Sequence of chain 1.A:
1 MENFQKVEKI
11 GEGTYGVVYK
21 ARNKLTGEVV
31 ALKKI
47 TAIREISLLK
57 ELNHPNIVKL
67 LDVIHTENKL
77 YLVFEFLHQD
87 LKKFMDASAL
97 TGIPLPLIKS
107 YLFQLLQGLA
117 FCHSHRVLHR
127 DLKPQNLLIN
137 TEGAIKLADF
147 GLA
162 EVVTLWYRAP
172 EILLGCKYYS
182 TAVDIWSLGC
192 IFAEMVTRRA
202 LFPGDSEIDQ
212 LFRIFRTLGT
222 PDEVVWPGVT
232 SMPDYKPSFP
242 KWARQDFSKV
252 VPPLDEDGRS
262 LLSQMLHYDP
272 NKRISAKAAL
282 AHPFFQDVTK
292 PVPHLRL

A protein and the small-molecule ligand that binds it are described below.
Small molecule (SMILES): CC(C)c1c[nH]/c(=N/C(=O)Cc2cccnc2)s1

Binding-site contacts:
Ligand atom N4 contacts residue PHE82 of chain 1.A at 3.6 Å.
Ligand atom N4 contacts residue ALA31 of chain 1.A at 4.0 Å.
Ligand atom N9 contacts residue LEU134 of chain 1.A at 3.9 Å.
Ligand atom C10 contacts residue LEU134 of chain 1.A at 4.1 Å (hydrophobic).
Ligand atom C13 contacts residue HIS84 of chain 1.A at 3.8 Å.
Ligand atom C8 contacts residue ALA144 of chain 1.A at 3.8 Å (hydrophobic).
Ligand atom C1 contacts residue ALA31 of chain 1.A at 3.5 Å (hydrophobic).
Ligand atom C5 contacts residue LEU134 of chain 1.A at 3.5 Å (hydrophobic).
Ligand atom C6 contacts residue PHE80 of chain 1.A at 3.8 Å (hydrophobic).
Ligand atom N9 contacts residue LEU83 of chain 1.A at 2.7 Å (h-bond).
Ligand atom C12 contacts residue GLN85 of chain 1.A at 3.9 Å.
Ligand atom C14 contacts residue ILE10 of chain 1.A at 3.7 Å (hydrophobic).
Ligand atom N4 contacts residue LEU134 of chain 1.A at 3.2 Å.
Ligand atom C6 contacts residue ALA31 of chain 1.A at 3.8 Å (hydrophobic).
Ligand atom C7 contacts residue PHE80 of chain 1.A at 3.8 Å (hydrophobic).
Ligand atom C5 contacts residue PHE82 of chain 1.A at 4.0 Å (hydrophobic).
Ligand atom C7 contacts residue ALA31 of chain 1.A at 4.0 Å (hydrophobic).
Ligand atom O11 contacts residue ILE10 of chain 1.A at 3.2 Å.
Ligand atom C3 contacts residue LEU83 of chain 1.A at 3.6 Å (hydrophobic).
Ligand atom C18 contacts residue PHE82 of chain 1.A at 3.7 Å (hydrophobic).
Ligand atom C15 contacts residue ILE10 of chain 1.A at 4.0 Å (hydrophobic).
Ligand atom C5 contacts residue GLU81 of chain 1.A at 3.2 Å.
Ligand atom C8 contacts residue PHE80 of chain 1.A at 4.0 Å (hydrophobic).
Ligand atom C5 contacts residue LEU83 of chain 1.A at 4.0 Å (hydrophobic).
Ligand atom C18 contacts residue LEU83 of chain 1.A at 3.8 Å (hydrophobic).
Ligand atom N17 contacts residue PHE82 of chain 1.A at 3.9 Å.
Ligand atom C1 contacts residue LEU134 of chain 1.A at 3.7 Å (hydrophobic).
Ligand atom C10 contacts residue ILE10 of chain 1.A at 3.9 Å (hydrophobic).
Ligand atom C8 contacts residue ASP145 of chain 1.A at 3.6 Å.
Ligand atom C5 contacts residue ALA31 of chain 1.A at 3.4 Å (hydrophobic).
Ligand atom S2 contacts residue LEU134 of chain 1.A at 3.8 Å.
Ligand atom C7 contacts residue VAL18 of chain 1.A at 3.5 Å (hydrophobic).
Ligand atom C3 contacts residue LEU134 of chain 1.A at 3.4 Å (hydrophobic).
Ligand atom C10 contacts residue LEU83 of chain 1.A at 3.5 Å (hydrophobic).
Ligand atom N4 contacts residue LEU83 of chain 1.A at 3.1 Å (h-bond).
Ligand atom C18 contacts residue HIS84 of chain 1.A at 3.4 Å.
Ligand atom C12 contacts residue LEU83 of chain 1.A at 3.4 Å (hydrophobic).
Ligand atom N4 contacts residue GLU81 of chain 1.A at 3.6 Å.
Ligand atom C16 contacts residue GLU8 of chain 1.A at 3.9 Å.
Ligand atom C12 contacts residue HIS84 of chain 1.A at 3.8 Å.